Sequence of chain 1.B:
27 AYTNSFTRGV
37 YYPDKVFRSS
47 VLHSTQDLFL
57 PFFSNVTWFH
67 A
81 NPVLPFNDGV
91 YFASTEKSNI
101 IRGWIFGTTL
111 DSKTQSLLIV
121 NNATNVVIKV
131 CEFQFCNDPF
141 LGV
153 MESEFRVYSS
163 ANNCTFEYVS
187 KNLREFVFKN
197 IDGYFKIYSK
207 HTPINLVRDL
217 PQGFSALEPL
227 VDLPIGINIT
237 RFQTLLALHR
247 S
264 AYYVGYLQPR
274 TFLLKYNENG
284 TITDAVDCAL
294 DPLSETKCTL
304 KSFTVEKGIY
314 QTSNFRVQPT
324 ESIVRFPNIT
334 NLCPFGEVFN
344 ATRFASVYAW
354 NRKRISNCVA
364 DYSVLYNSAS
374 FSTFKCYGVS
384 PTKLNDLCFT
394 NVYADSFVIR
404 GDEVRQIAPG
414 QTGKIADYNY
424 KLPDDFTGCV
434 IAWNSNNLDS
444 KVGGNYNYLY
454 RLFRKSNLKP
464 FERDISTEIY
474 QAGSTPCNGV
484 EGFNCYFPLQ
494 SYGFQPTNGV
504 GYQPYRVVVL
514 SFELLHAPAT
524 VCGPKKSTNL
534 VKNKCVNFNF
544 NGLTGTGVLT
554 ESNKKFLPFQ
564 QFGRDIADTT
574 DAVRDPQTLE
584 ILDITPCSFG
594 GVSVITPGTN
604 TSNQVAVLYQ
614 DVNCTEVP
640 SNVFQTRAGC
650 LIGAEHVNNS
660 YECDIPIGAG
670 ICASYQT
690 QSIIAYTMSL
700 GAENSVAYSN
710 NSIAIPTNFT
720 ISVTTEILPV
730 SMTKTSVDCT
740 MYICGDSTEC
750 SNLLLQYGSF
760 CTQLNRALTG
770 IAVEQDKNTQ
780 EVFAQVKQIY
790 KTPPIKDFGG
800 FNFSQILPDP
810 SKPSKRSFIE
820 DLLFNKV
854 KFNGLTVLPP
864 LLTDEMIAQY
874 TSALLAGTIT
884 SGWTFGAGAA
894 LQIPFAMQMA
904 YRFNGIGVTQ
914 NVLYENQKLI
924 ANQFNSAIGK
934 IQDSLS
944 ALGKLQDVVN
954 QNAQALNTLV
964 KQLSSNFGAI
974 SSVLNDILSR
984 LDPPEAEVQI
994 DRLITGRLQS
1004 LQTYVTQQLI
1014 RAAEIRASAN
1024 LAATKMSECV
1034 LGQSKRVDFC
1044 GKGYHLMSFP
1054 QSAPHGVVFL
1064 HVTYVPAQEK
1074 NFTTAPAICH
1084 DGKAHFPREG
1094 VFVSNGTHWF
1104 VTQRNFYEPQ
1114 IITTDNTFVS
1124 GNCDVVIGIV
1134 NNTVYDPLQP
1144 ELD

Binding-site contacts:
Ligand atom C1 contacts residue ASN234 of chain 1.B at 1.4 Å.
Ligand atom N2 contacts residue ASN234 of chain 1.B at 3.0 Å (h-bond).
Ligand atom C8 contacts residue GLY232 of chain 1.B at 4.0 Å.
Ligand atom C4 contacts residue ASN234 of chain 1.B at 4.2 Å.
Ligand atom O5 contacts residue ASN234 of chain 1.B at 2.3 Å (h-bond).
Ligand atom C5 contacts residue ASN234 of chain 1.B at 3.6 Å.
Ligand atom C8 contacts residue ASN234 of chain 1.B at 4.5 Å.
Ligand atom C3 contacts residue ASN234 of chain 1.B at 3.8 Å.
Ligand atom C7 contacts residue ASN234 of chain 1.B at 4.1 Å.
Ligand atom C2 contacts residue ASN234 of chain 1.B at 2.5 Å.

The small molecule below binds the protein below.
Small molecule (SMILES): CC(=O)N[C@@H]1[C@@H](O)[C@H](O)[C@@H](CO)O[C@H]1O